Sequence of chain 1.A:
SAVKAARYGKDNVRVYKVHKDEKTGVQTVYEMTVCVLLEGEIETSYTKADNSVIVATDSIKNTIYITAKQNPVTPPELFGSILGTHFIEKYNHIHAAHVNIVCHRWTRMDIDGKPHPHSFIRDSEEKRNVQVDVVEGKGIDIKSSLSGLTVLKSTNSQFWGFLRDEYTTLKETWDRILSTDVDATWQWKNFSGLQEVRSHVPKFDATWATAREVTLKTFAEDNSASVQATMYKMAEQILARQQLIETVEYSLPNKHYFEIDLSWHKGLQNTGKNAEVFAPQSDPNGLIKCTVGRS

A small-molecule ligand and the protein it binds are described below.
Small molecule (SMILES): O=c1[nH]c(=O)c2nn[nH]c2[nH]1

Binding-site contacts:
Ligand atom N7 contacts residue PHE160 of chain 2.A at 3.5 Å.
Ligand atom N8 contacts residue THR58 of chain 1.A at 3.2 Å (h-bond).
Ligand atom C2 contacts residue VAL228 of chain 2.A at 4.0 Å (hydrophobic).
Ligand atom N1 contacts residue GLN229 of chain 2.A at 2.9 Å (h-bond).
Ligand atom C6 contacts residue GLN229 of chain 2.A at 3.8 Å.
Ligand atom O2 contacts residue SER227 of chain 2.A at 3.5 Å.
Ligand atom O6 contacts residue GLN229 of chain 2.A at 2.9 Å (h-bond).
Ligand atom N3 contacts residue PHE160 of chain 2.A at 3.7 Å.
Ligand atom O2 contacts residue PHE160 of chain 2.A at 4.0 Å.
Ligand atom C4 contacts residue ARG177 of chain 2.A at 3.8 Å.
Ligand atom O2 contacts residue ARG177 of chain 2.A at 2.9 Å (salt-bridge).
Ligand atom C5 contacts residue PHE160 of chain 2.A at 3.3 Å (hydrophobic).
Ligand atom N9 contacts residue THR58 of chain 1.A at 3.9 Å.
Ligand atom C2 contacts residue ASN255 of chain 2.A at 3.8 Å.
Ligand atom N3 contacts residue ASN255 of chain 2.A at 3.3 Å (h-bond).
Ligand atom C5 contacts residue THR58 of chain 1.A at 3.9 Å.
Ligand atom O2 contacts residue ASN255 of chain 2.A at 4.0 Å.
Ligand atom O2 contacts residue GLN229 of chain 2.A at 3.8 Å.
Ligand atom N9 contacts residue LEU171 of chain 2.A at 3.9 Å.
Ligand atom N3 contacts residue ARG177 of chain 2.A at 3.0 Å (salt-bridge).
Ligand atom C4 contacts residue PHE160 of chain 2.A at 3.2 Å (hydrophobic).
Ligand atom N8 contacts residue PHE160 of chain 2.A at 3.5 Å.
Ligand atom C2 contacts residue PHE160 of chain 2.A at 3.7 Å (hydrophobic).
Ligand atom O6 contacts residue ILE55 of chain 1.A at 3.4 Å.
Ligand atom N8 contacts residue LEU171 of chain 2.A at 3.7 Å.
Ligand atom O6 contacts residue TYR9 of chain 1.A at 3.8 Å.
Ligand atom N8 contacts residue ASP59 of chain 1.A at 3.8 Å.
Ligand atom O6 contacts residue ILE289 of chain 2.A at 4.0 Å.
Ligand atom O2 contacts residue VAL228 of chain 2.A at 2.9 Å (h-bond).
Ligand atom C2 contacts residue GLN229 of chain 2.A at 3.8 Å.
Ligand atom C6 contacts residue PHE160 of chain 2.A at 3.4 Å (hydrophobic).
Ligand atom C4 contacts residue ASN255 of chain 2.A at 3.9 Å.
Ligand atom O6 contacts residue PHE160 of chain 2.A at 3.9 Å.
Ligand atom N8 contacts residue ALA57 of chain 1.A at 3.7 Å.
Ligand atom N7 contacts residue THR58 of chain 1.A at 2.8 Å (h-bond).
Ligand atom N1 contacts residue PHE160 of chain 2.A at 3.6 Å.
Ligand atom N7 contacts residue ALA57 of chain 1.A at 3.5 Å.
Ligand atom O6 contacts residue THR58 of chain 1.A at 3.8 Å.
Ligand atom N9 contacts residue PHE160 of chain 2.A at 3.4 Å.
Ligand atom C2 contacts residue ARG177 of chain 2.A at 3.6 Å.

Sequence of chain 2.A:
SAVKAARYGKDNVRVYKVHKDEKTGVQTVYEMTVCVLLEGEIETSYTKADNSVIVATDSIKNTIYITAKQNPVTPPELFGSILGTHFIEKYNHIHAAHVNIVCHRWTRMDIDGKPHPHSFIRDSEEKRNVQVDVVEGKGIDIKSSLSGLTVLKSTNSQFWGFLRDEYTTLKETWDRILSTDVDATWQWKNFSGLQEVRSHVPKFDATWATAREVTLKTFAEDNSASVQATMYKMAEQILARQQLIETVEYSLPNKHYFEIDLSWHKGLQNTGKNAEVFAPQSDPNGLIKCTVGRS